The protein below binds the small molecule below.
Small molecule (SMILES): CC(=O)N[C@@H]1[C@@H](O)[C@H](O)[C@@H](CO)O[C@H]1O

Binding-site contacts:
Ligand atom C8 contacts residue ASN315 of chain 2.B at 3.5 Å.
Ligand atom C1 contacts residue ASN315 of chain 2.B at 1.4 Å.
Ligand atom O7 contacts residue ASN315 of chain 2.B at 4.2 Å.
Ligand atom C1 contacts residue VAL314 of chain 2.B at 4.4 Å (hydrophobic).
Ligand atom C6 contacts residue THR313 of chain 2.B at 4.5 Å.
Ligand atom C4 contacts residue ASN315 of chain 2.B at 4.3 Å.
Ligand atom C5 contacts residue ASN315 of chain 2.B at 3.7 Å.
Ligand atom C8 contacts residue ILE281 of chain 2.B at 4.5 Å (hydrophobic).
Ligand atom O5 contacts residue VAL314 of chain 2.B at 3.8 Å.
Ligand atom C7 contacts residue ASN315 of chain 2.B at 3.3 Å.
Ligand atom C6 contacts residue ASN315 of chain 2.B at 4.5 Å.
Ligand atom O5 contacts residue ASN315 of chain 2.B at 2.4 Å (h-bond).
Ligand atom N2 contacts residue ASN315 of chain 2.B at 2.8 Å (h-bond).
Ligand atom O5 contacts residue THR313 of chain 2.B at 4.3 Å.
Ligand atom C2 contacts residue ASN315 of chain 2.B at 2.5 Å.
Ligand atom C3 contacts residue ASN315 of chain 2.B at 3.8 Å.

Sequence of chain 2.B:
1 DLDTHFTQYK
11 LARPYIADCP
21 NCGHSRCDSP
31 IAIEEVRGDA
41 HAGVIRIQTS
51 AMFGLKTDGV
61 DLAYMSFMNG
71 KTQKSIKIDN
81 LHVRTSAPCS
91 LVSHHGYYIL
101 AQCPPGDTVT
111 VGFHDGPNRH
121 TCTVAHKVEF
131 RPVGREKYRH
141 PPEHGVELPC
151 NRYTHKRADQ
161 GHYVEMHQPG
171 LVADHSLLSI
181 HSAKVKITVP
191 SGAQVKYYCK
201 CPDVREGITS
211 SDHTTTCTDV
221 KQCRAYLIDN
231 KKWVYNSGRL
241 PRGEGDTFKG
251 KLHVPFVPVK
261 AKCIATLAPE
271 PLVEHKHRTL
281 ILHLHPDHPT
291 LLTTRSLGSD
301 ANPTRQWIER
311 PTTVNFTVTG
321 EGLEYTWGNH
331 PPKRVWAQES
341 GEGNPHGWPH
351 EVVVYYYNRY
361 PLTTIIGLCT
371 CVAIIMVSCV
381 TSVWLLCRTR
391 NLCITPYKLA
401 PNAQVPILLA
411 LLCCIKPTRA